Sequence of chain 1.E:
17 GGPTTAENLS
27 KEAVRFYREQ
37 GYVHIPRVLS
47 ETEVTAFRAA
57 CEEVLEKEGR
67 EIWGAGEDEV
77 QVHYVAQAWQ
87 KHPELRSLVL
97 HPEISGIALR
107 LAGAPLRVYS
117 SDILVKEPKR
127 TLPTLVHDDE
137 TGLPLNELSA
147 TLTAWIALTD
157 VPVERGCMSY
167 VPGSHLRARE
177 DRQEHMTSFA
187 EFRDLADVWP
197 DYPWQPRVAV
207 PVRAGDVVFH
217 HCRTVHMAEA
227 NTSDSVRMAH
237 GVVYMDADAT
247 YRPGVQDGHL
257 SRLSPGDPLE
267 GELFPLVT

This small molecule binds to this protein.
Small molecule (SMILES): O=C(O)CCC(=O)C(=O)O

Binding-site contacts:
Ligand atom C4 contacts residue MET164 of chain 1.E at 3.9 Å (hydrophobic).
Ligand atom C3 contacts residue MET164 of chain 1.E at 3.7 Å (hydrophobic).
Ligand atom O1 contacts residue HIS216 of chain 1.E at 3.5 Å (h-bond).
Ligand atom C5 contacts residue MET164 of chain 1.E at 4.0 Å (hydrophobic).
Ligand atom C2 contacts residue FE1 of chain 1.R at 2.9 Å.
Ligand atom O5 contacts residue FE1 of chain 1.R at 2.1 Å.
Ligand atom O4 contacts residue MET164 of chain 1.E at 4.1 Å.
Ligand atom O1 contacts residue HIS222 of chain 1.E at 3.1 Å (h-bond).
Ligand atom C1 contacts residue ASP135 of chain 1.E at 4.0 Å.
Ligand atom O3 contacts residue ALA224 of chain 1.E at 3.6 Å.
Ligand atom C1 contacts residue FE1 of chain 1.R at 2.8 Å.
Ligand atom O1 contacts residue HIS133 of chain 1.E at 4.0 Å.
Ligand atom O4 contacts residue TRP151 of chain 1.E at 3.0 Å (h-bond).
Ligand atom O3 contacts residue THR130 of chain 1.E at 2.7 Å (h-bond).
Ligand atom O4 contacts residue ARG233 of chain 1.E at 2.7 Å (salt-bridge).
Ligand atom O5 contacts residue ASP135 of chain 1.E at 4.0 Å.
Ligand atom C4 contacts residue TRP69 of chain 1.E at 4.0 Å (hydrophobic).
Ligand atom C4 contacts residue THR130 of chain 1.E at 3.9 Å.
Ligand atom C3 contacts residue TRP151 of chain 1.E at 3.7 Å (hydrophobic).
Ligand atom O1 contacts residue FE1 of chain 1.R at 1.9 Å.
Ligand atom O5 contacts residue TRP69 of chain 1.E at 3.7 Å.
Ligand atom O4 contacts residue LEU120 of chain 1.E at 3.9 Å.
Ligand atom C2 contacts residue MET164 of chain 1.E at 3.9 Å (hydrophobic).
Ligand atom C5 contacts residue VAL78 of chain 1.E at 4.1 Å (hydrophobic).
Ligand atom O5 contacts residue HIS133 of chain 1.E at 3.0 Å (h-bond).
Ligand atom O3 contacts residue LYS122 of chain 1.E at 3.5 Å.
Ligand atom C1 contacts residue HIS222 of chain 1.E at 3.7 Å.
Ligand atom C5 contacts residue TRP151 of chain 1.E at 4.0 Å (hydrophobic).
Ligand atom O2 contacts residue HIS216 of chain 1.E at 3.7 Å.
Ligand atom C1 contacts residue HIS216 of chain 1.E at 3.8 Å.
Ligand atom C2 contacts residue HIS222 of chain 1.E at 3.6 Å.
Ligand atom C5 contacts residue THR130 of chain 1.E at 3.8 Å.
Ligand atom O2 contacts residue THR149 of chain 1.E at 3.8 Å.
Ligand atom O2 contacts residue TRP151 of chain 1.E at 3.5 Å.
Ligand atom O2 contacts residue FE1 of chain 1.R at 4.0 Å.
Ligand atom O5 contacts residue HIS222 of chain 1.E at 3.0 Å (h-bond).
Ligand atom O3 contacts residue VAL78 of chain 1.E at 3.5 Å.
Ligand atom O1 contacts residue ASP135 of chain 1.E at 2.8 Å (salt-bridge).
Ligand atom C5 contacts residue ARG233 of chain 1.E at 3.5 Å.
Ligand atom O3 contacts residue ARG233 of chain 1.E at 3.2 Å (salt-bridge).